Binding-site contacts:
Ligand atom C3 contacts residue ASN668 of chain 1.A at 3.8 Å.
Ligand atom N2 contacts residue ASN639 of chain 1.A at 4.2 Å.
Ligand atom C2 contacts residue ASN668 of chain 1.A at 2.5 Å.
Ligand atom C8 contacts residue ASN639 of chain 1.A at 4.0 Å.
Ligand atom C4 contacts residue ASN668 of chain 1.A at 4.2 Å.
Ligand atom C8 contacts residue ASN668 of chain 1.A at 4.4 Å.
Ligand atom O7 contacts residue SER640 of chain 1.A at 4.1 Å.
Ligand atom C1 contacts residue ASN668 of chain 1.A at 1.4 Å.
Ligand atom O7 contacts residue ASN668 of chain 1.A at 3.3 Å (h-bond).
Ligand atom C5 contacts residue ASN668 of chain 1.A at 3.7 Å.
Ligand atom C8 contacts residue SER640 of chain 1.A at 3.8 Å.
Ligand atom O5 contacts residue ASN668 of chain 1.A at 2.4 Å (h-bond).
Ligand atom C7 contacts residue SER640 of chain 1.A at 4.1 Å.
Ligand atom C7 contacts residue ASN668 of chain 1.A at 3.3 Å.
Ligand atom N2 contacts residue ASN668 of chain 1.A at 2.9 Å (h-bond).

A protein and the small-molecule ligand that binds it are described below.
Small molecule (SMILES): CC(=O)N[C@@H]1[C@@H](O)[C@H](O)[C@@H](CO)O[C@H]1O

Sequence of chain 1.A:
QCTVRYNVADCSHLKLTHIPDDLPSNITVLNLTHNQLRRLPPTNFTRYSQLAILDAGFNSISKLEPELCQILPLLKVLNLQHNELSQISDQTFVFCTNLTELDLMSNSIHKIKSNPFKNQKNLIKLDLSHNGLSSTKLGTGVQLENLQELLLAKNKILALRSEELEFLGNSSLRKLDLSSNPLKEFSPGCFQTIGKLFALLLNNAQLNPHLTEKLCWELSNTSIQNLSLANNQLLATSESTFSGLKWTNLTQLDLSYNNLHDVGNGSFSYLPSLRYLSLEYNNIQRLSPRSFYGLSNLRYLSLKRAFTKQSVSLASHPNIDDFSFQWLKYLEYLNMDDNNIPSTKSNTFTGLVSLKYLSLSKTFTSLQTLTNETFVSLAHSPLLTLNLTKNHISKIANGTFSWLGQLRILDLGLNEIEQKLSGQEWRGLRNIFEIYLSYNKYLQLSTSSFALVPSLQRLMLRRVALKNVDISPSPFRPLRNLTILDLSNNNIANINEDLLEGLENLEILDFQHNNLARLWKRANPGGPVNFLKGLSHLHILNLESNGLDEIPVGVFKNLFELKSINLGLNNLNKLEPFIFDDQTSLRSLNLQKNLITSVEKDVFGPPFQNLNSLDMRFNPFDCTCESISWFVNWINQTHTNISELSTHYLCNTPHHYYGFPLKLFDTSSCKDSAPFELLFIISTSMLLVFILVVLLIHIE